Sequence of chain 1.A:
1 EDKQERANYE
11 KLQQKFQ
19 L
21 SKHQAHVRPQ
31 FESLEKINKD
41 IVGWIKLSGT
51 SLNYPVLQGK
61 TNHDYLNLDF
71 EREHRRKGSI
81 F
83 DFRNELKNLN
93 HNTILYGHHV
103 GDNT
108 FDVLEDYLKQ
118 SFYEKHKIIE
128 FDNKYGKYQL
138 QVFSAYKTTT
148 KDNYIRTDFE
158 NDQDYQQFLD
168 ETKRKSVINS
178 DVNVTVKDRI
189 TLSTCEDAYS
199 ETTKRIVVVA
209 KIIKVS

Binding-site contacts:
Ligand atom C1 contacts residue CYS193 of chain 1.A at 2.9 Å (hydrophobic).
Ligand atom C1 contacts residue THR192 of chain 1.A at 3.8 Å.
Ligand atom C1 contacts residue GLU194 of chain 1.A at 4.3 Å.
Ligand atom O3 contacts residue CYS193 of chain 1.A at 3.0 Å (h-bond).
Ligand atom C16 contacts residue PHE84 of chain 1.A at 3.9 Å (hydrophobic).
Ligand atom O1 contacts residue CYS193 of chain 1.A at 4.1 Å.
Ligand atom C2 contacts residue ARG203 of chain 1.A at 3.9 Å.
Ligand atom C1 contacts residue TYR98 of chain 1.A at 3.8 Å (hydrophobic).
Ligand atom C10 contacts residue LYS148 of chain 1.A at 4.2 Å.
Ligand atom O2 contacts residue TYR98 of chain 1.A at 3.2 Å.
Ligand atom C2 contacts residue CYS193 of chain 1.A at 1.9 Å (hydrophobic).
Ligand atom O4 contacts residue ARG203 of chain 1.A at 3.0 Å (salt-bridge).
Ligand atom O1 contacts residue ARG203 of chain 1.A at 2.3 Å (salt-bridge).
Ligand atom N4 contacts residue THR61 of chain 1.A at 4.0 Å.
Ligand atom N4 contacts residue PHE84 of chain 1.A at 2.9 Å.
Ligand atom N4 contacts residue ASN62 of chain 1.A at 3.4 Å (h-bond).
Ligand atom C2 contacts residue THR192 of chain 1.A at 4.3 Å.
Ligand atom C2 contacts residue GLU194 of chain 1.A at 4.0 Å.
Ligand atom O3 contacts residue TYR98 of chain 1.A at 3.8 Å.
Ligand atom O3 contacts residue PHE81 of chain 1.A at 4.2 Å.
Ligand atom C4 contacts residue ARG203 of chain 1.A at 3.8 Å.
Ligand atom O2 contacts residue SER191 of chain 1.A at 3.5 Å (h-bond).
Ligand atom C8 contacts residue ILE152 of chain 1.A at 4.3 Å (hydrophobic).
Ligand atom C10 contacts residue TYR98 of chain 1.A at 3.9 Å (hydrophobic).
Ligand atom O1 contacts residue TYR98 of chain 1.A at 4.0 Å.
Ligand atom C10 contacts residue ILE152 of chain 1.A at 3.2 Å (hydrophobic).
Ligand atom C3 contacts residue CYS193 of chain 1.A at 2.6 Å (hydrophobic).
Ligand atom O3 contacts residue ASN62 of chain 1.A at 4.0 Å.
Ligand atom C4 contacts residue CYS193 of chain 1.A at 4.1 Å (hydrophobic).
Ligand atom C16 contacts residue ASN62 of chain 1.A at 3.9 Å.
Ligand atom C1 contacts residue ARG203 of chain 1.A at 3.0 Å.
Ligand atom O2 contacts residue ARG203 of chain 1.A at 3.3 Å (salt-bridge).
Ligand atom C15 contacts residue HIS63 of chain 1.A at 3.9 Å.
Ligand atom N3 contacts residue ASN62 of chain 1.A at 4.0 Å.
Ligand atom C8 contacts residue ASN62 of chain 1.A at 4.3 Å.
Ligand atom C13 contacts residue HIS63 of chain 1.A at 4.2 Å.
Ligand atom N5 contacts residue PHE84 of chain 1.A at 4.1 Å.
Ligand atom N3 contacts residue HIS63 of chain 1.A at 3.6 Å (h-bond).
Ligand atom O2 contacts residue THR192 of chain 1.A at 2.6 Å (h-bond).
Ligand atom O2 contacts residue CYS193 of chain 1.A at 3.1 Å (h-bond).

A small-molecule ligand and the protein it binds are described below.
Small molecule (SMILES): CC(C)C[C@H](NC(=O)[C@@H](O)CC(=O)O)C(=O)NCCCCNC(N)=[NH2+]